Sequence of chain 1.A:
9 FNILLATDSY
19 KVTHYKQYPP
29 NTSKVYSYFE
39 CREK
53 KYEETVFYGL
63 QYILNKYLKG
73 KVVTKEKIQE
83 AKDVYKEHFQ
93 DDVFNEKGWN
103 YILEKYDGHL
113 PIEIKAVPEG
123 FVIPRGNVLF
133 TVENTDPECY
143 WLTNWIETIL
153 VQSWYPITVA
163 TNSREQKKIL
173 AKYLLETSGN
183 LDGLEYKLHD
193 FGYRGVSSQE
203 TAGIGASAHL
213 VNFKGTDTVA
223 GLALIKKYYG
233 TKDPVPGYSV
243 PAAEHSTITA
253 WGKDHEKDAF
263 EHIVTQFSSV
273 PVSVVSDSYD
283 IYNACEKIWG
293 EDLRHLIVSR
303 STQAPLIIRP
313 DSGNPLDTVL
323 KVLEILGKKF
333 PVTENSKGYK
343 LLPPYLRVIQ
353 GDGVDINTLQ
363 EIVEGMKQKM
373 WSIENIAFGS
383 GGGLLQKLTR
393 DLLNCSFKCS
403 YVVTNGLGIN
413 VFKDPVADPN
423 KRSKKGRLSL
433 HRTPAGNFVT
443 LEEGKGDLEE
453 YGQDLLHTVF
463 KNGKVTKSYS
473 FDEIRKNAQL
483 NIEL

This protein binds this small molecule.
Small molecule (SMILES): C[C@@H]1O[C@@H](Oc2c(-c3ccc(O)c(O)c3)oc3cc(O)cc(O)c3c2=O)[C@H](O)[C@H](O)[C@H]1O

Binding-site contacts:
Ligand atom O6 contacts residue ASN377 of chain 1.A at 3.2 Å.
Ligand atom C14 contacts residue ILE378 of chain 1.A at 3.6 Å (hydrophobic).
Ligand atom O6 contacts residue GLU376 of chain 1.A at 3.2 Å (salt-bridge).
Ligand atom C10 contacts residue HIS191 of chain 1.A at 3.8 Å.
Ligand atom C15 contacts residue ALA379 of chain 1.A at 3.4 Å (hydrophobic).
Ligand atom O6 contacts residue ARG349 of chain 1.A at 3.4 Å.
Ligand atom O3 contacts residue TYR240 of chain 1.A at 3.6 Å.
Ligand atom C14 contacts residue ALA379 of chain 1.A at 3.6 Å (hydrophobic).
Ligand atom C5 contacts residue VAL242 of chain 1.A at 3.6 Å (hydrophobic).
Ligand atom C14 contacts residue ARG349 of chain 1.A at 3.9 Å.
Ligand atom C11 contacts residue ALA379 of chain 1.A at 3.5 Å (hydrophobic).
Ligand atom C6 contacts residue VAL242 of chain 1.A at 3.4 Å (hydrophobic).
Ligand atom C13 contacts residue ALA379 of chain 1.A at 3.7 Å (hydrophobic).
Ligand atom O5 contacts residue GLU376 of chain 1.A at 3.9 Å.
Ligand atom C16 contacts residue ALA379 of chain 1.A at 3.3 Å (hydrophobic).
Ligand atom C13 contacts residue LYS189 of chain 1.A at 3.5 Å.
Ligand atom O6 contacts residue VAL350 of chain 1.A at 3.9 Å.
Ligand atom C7 contacts residue VAL242 of chain 1.A at 3.7 Å (hydrophobic).
Ligand atom O6 contacts residue ILE378 of chain 1.A at 3.1 Å.
Ligand atom C26 contacts residue PRO307 of chain 1.A at 2.9 Å (hydrophobic).
Ligand atom C14 contacts residue LYS189 of chain 1.A at 4.0 Å.
Ligand atom O5 contacts residue LYS189 of chain 1.A at 2.5 Å (salt-bridge).
Ligand atom O2 contacts residue TYR188 of chain 1.A at 3.4 Å.
Ligand atom O3 contacts residue VAL242 of chain 1.A at 3.4 Å (h-bond).
Ligand atom O6 contacts residue ALA379 of chain 1.A at 3.5 Å (h-bond).
Ligand atom O1 contacts residue ILE309 of chain 1.A at 3.8 Å.
Ligand atom C8 contacts residue ILE351 of chain 1.A at 3.7 Å (hydrophobic).
Ligand atom C26 contacts residue ILE309 of chain 1.A at 3.7 Å (hydrophobic).
Ligand atom C12 contacts residue ALA379 of chain 1.A at 3.6 Å (hydrophobic).
Ligand atom O3 contacts residue HIS191 of chain 1.A at 3.2 Å.
Ligand atom C5 contacts residue HIS191 of chain 1.A at 3.1 Å.
Ligand atom C15 contacts residue ARG349 of chain 1.A at 3.7 Å.
Ligand atom C6 contacts residue HIS191 of chain 1.A at 3.0 Å.
Ligand atom C7 contacts residue HIS191 of chain 1.A at 3.8 Å.
Ligand atom O6 contacts residue LYS189 of chain 1.A at 3.6 Å (salt-bridge).
Ligand atom C15 contacts residue VAL350 of chain 1.A at 3.4 Å (hydrophobic).
Ligand atom O4 contacts residue NCA1 of chain 1.C at 3.5 Å (h-bond).
Ligand atom C6 contacts residue SER241 of chain 1.A at 3.8 Å.
Ligand atom O7 contacts residue TYR188 of chain 1.A at 3.5 Å.
Ligand atom O3 contacts residue SER241 of chain 1.A at 3.3 Å.